A protein and the small-molecule ligand that binds it are described below.
Small molecule (SMILES): C[C@@H](O)[C@@H](C)O

Binding-site contacts:
Ligand atom C4 contacts residue GLY128 of chain 3.C at 4.0 Å.
Ligand atom O6 contacts residue GLY128 of chain 3.C at 3.8 Å.
Ligand atom O6 contacts residue LYS129 of chain 3.C at 3.6 Å.
Ligand atom C1 contacts residue GLU146 of chain 3.B at 3.5 Å.
Ligand atom C3 contacts residue ASP125 of chain 3.C at 4.1 Å.
Ligand atom C3 contacts residue LYS129 of chain 3.C at 4.0 Å.
Ligand atom C1 contacts residue BU31 of chain 3.Z at 3.1 Å.
Ligand atom C4 contacts residue BU31 of chain 3.Z at 4.4 Å.

Sequence of chain 3.B:
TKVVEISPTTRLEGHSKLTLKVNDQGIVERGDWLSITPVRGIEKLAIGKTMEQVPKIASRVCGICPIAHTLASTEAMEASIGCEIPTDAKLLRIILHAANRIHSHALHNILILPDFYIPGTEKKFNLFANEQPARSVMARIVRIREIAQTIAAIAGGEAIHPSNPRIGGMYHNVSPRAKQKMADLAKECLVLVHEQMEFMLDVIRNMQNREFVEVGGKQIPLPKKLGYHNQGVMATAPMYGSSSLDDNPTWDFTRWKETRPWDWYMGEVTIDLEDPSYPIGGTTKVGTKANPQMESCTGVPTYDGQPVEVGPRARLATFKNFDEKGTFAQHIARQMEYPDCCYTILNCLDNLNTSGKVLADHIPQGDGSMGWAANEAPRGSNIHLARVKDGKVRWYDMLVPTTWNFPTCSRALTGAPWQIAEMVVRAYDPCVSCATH

Sequence of chain 3.C:
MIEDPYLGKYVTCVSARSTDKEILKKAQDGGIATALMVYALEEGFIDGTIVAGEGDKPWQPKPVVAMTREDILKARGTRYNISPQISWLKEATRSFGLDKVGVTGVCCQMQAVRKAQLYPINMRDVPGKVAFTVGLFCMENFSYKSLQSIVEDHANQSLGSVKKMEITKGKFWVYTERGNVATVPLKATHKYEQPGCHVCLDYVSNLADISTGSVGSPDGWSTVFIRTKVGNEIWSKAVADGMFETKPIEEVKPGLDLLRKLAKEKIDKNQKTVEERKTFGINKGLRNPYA